Sequence of chain 4.A:
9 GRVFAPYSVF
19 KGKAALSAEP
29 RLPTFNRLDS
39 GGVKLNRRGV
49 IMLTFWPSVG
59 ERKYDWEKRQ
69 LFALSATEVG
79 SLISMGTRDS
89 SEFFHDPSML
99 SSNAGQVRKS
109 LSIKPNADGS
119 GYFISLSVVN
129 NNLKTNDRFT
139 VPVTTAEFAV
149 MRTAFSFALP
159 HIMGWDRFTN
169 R

Sequence of chain 2.A:
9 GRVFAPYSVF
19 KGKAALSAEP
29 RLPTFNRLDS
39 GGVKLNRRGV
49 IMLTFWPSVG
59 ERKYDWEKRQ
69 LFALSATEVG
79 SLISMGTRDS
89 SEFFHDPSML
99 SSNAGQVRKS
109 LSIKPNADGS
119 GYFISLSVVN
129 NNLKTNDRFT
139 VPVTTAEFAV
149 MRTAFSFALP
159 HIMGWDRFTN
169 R

Binding-site contacts:
Ligand atom C1' contacts residue LEU98 of chain 2.A at 3.4 Å (hydrophobic).
Ligand atom C7 contacts residue HIS93 of chain 2.A at 3.5 Å.
Ligand atom C6 contacts residue PHE18 of chain 4.A at 3.5 Å (hydrophobic).
Ligand atom O2 contacts residue MET97 of chain 2.A at 3.3 Å.
Ligand atom C6 contacts residue TRP64 of chain 4.A at 3.4 Å (hydrophobic).
Ligand atom OP1 contacts residue LYS61 of chain 4.A at 3.0 Å.
Ligand atom OP1 contacts residue LYS107 of chain 2.A at 2.8 Å (salt-bridge).
Ligand atom OP1 contacts residue TYR62 of chain 4.A at 2.8 Å (h-bond).
Ligand atom C5 contacts residue PHE18 of chain 4.A at 3.4 Å (hydrophobic).
Ligand atom OP2 contacts residue LYS107 of chain 2.A at 2.6 Å (salt-bridge).
Ligand atom O2 contacts residue ASP94 of chain 2.A at 3.0 Å (salt-bridge).
Ligand atom C4' contacts residue ASP94 of chain 2.A at 3.6 Å.
Ligand atom C2 contacts residue PHE18 of chain 4.A at 3.5 Å (hydrophobic).
Ligand atom O4' contacts residue TRP64 of chain 4.A at 3.4 Å (h-bond).
Ligand atom C2 contacts residue PHE12 of chain 4.A at 3.4 Å (hydrophobic).
Ligand atom C5 contacts residue HIS93 of chain 2.A at 3.5 Å.
Ligand atom O2 contacts residue LEU69 of chain 2.A at 3.5 Å.
Ligand atom O4' contacts residue TRP54 of chain 4.A at 3.5 Å (h-bond).
Ligand atom C5' contacts residue TYR62 of chain 4.A at 3.2 Å (hydrophobic).
Ligand atom C1' contacts residue ASP94 of chain 2.A at 3.2 Å.
Ligand atom O4' contacts residue HIS93 of chain 2.A at 3.6 Å.
Ligand atom N3 contacts residue PHE18 of chain 4.A at 3.5 Å.
Ligand atom O2 contacts residue PHE12 of chain 4.A at 2.9 Å.
Ligand atom O4' contacts residue ASP94 of chain 2.A at 3.3 Å (salt-bridge).
Ligand atom O2 contacts residue ARG60 of chain 4.A at 3.4 Å.
Ligand atom O4 contacts residue SER16 of chain 4.A at 3.0 Å (h-bond).
Ligand atom O3' contacts residue ALA71 of chain 2.A at 3.4 Å.
Ligand atom N3 contacts residue PHE92 of chain 2.A at 3.3 Å (h-bond).
Ligand atom C7 contacts residue SER25 of chain 4.A at 3.4 Å.
Ligand atom OP1 contacts residue HIS93 of chain 2.A at 2.6 Å (h-bond).
Ligand atom N3 contacts residue ARG45 of chain 2.A at 3.5 Å (salt-bridge).
Ligand atom OP1 contacts residue ALA71 of chain 2.A at 3.0 Å (h-bond).
Ligand atom O4' contacts residue MET97 of chain 2.A at 3.6 Å (h-bond).
Ligand atom C6 contacts residue TRP54 of chain 4.A at 3.6 Å (hydrophobic).
Ligand atom C7 contacts residue LEU36 of chain 2.A at 3.4 Å (hydrophobic).
Ligand atom O4' contacts residue MET50 of chain 2.A at 3.5 Å.
Ligand atom O3' contacts residue SER38 of chain 2.A at 3.4 Å (h-bond).
Ligand atom C4 contacts residue PHE18 of chain 4.A at 3.4 Å (hydrophobic).
Ligand atom O4' contacts residue LEU98 of chain 2.A at 3.4 Å.
Ligand atom N3 contacts residue PHE12 of chain 4.A at 3.6 Å.

The protein below binds the small molecule below.
Small molecule (SMILES): Cc1cn([C@H]2C[C@H](O[P](=O)(O)OC[C@H]3O[C@@H](n4cc(C)c(=O)[nH]c4=O)C[C@@H]3O[P](=O)(O)OC[C@H]3O[C@@H](n4cc(C)c(=O)[nH]c4=O)C[C@@H]3O[P](=O)(O)OC[C@H]3O[C@@H](n4cc(C)c(=O)[nH]c4=O)C[C@@H]3O[P](=O)(O)OC[C@H]3O[C@@H](n4cc(C)c(=O)[nH]c4=O)C[C@@H]3O[P](=O)(O)OC[C@H]3O[C@@H](n4cc(C)c(=O)[nH]c4=O)C[C@@H]3O[P](=O)(O)OC[C@H]3O[C@@H](n4cc(C)c(=O)[nH]c4=O)C[C@@H]3O[P](=O)(O)OC[C@H]3O[C@@H](n4cc(C)c(=O)[nH]c4=O)C[C@@H]3O[P](=O)(O)OC[C@H]3O[C@@H](n4cc(C)c(=O)[nH]c4=O)C[C@@H]3O)[C@@H](COP(=O)=O)O2)c(=O)[nH]c1=O